Sequence of chain 1.B:
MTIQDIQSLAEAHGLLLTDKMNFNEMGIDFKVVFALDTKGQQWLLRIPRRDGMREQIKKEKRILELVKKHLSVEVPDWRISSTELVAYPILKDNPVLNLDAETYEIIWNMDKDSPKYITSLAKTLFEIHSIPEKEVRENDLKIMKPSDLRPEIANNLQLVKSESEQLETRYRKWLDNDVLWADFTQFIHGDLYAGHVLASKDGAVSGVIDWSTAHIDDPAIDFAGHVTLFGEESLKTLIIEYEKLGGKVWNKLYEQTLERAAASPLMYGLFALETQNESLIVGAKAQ

Binding-site contacts:
Ligand atom C8B contacts residue LEU195 of chain 1.B at 3.8 Å (hydrophobic).
Ligand atom C8B contacts residue ASP194 of chain 1.B at 4.2 Å.
Ligand atom C21 contacts residue GLN290 of chain 1.B at 3.1 Å.
Ligand atom C7B contacts residue GLY228 of chain 1.B at 3.6 Å.
Ligand atom C6A contacts residue PHE274 of chain 1.B at 3.6 Å (hydrophobic).
Ligand atom C7B contacts residue LEU195 of chain 1.B at 4.1 Å (hydrophobic).
Ligand atom C20 contacts residue LEU283 of chain 1.B at 3.4 Å (hydrophobic).
Ligand atom O5B contacts residue SER267 of chain 1.B at 2.4 Å (h-bond).
Ligand atom C1B contacts residue SER267 of chain 1.B at 3.2 Å.
Ligand atom C7B contacts residue ILE224 of chain 1.B at 3.6 Å (hydrophobic).
Ligand atom C7A contacts residue ASP194 of chain 1.B at 2.7 Å.
Ligand atom C2A contacts residue ASP194 of chain 1.B at 3.8 Å.
Ligand atom C6A contacts residue MET270 of chain 1.B at 3.8 Å (hydrophobic).
Ligand atom C7A contacts residue THR216 of chain 1.B at 3.7 Å.
Ligand atom C5B contacts residue SER267 of chain 1.B at 3.4 Å.
Ligand atom C6B contacts residue SER267 of chain 1.B at 3.7 Å.
Ligand atom C8A contacts residue ASP194 of chain 1.B at 4.0 Å.
Ligand atom O2A contacts residue ASP194 of chain 1.B at 3.2 Å (salt-bridge).
Ligand atom C21 contacts residue TYR271 of chain 1.B at 3.1 Å (hydrophobic).
Ligand atom O13 contacts residue TYR104 of chain 1.B at 3.7 Å.
Ligand atom C2B contacts residue GLY228 of chain 1.B at 4.1 Å.
Ligand atom C7B contacts residue ALA227 of chain 1.B at 4.1 Å (hydrophobic).
Ligand atom C16 contacts residue THR231 of chain 1.B at 4.1 Å.
Ligand atom C23 contacts residue TYR104 of chain 1.B at 3.7 Å (hydrophobic).
Ligand atom O12 contacts residue GLN290 of chain 1.B at 3.8 Å.
Ligand atom C16 contacts residue ILE106 of chain 1.B at 3.6 Å (hydrophobic).
Ligand atom C8 contacts residue TYR271 of chain 1.B at 3.1 Å (hydrophobic).
Ligand atom C23 contacts residue LEU99 of chain 1.B at 3.8 Å (hydrophobic).
Ligand atom C20 contacts residue TYR271 of chain 1.B at 2.5 Å (hydrophobic).
Ligand atom N10 contacts residue TYR271 of chain 1.B at 3.8 Å.
Ligand atom N3A contacts residue ASP194 of chain 1.B at 2.9 Å (salt-bridge).
Ligand atom C3A contacts residue ASP194 of chain 1.B at 3.2 Å.
Ligand atom C6 contacts residue TYR271 of chain 1.B at 4.2 Å (hydrophobic).
Ligand atom C6B contacts residue MET270 of chain 1.B at 3.2 Å (hydrophobic).
Ligand atom O1B contacts residue SER267 of chain 1.B at 4.1 Å.
Ligand atom C8B contacts residue TYR196 of chain 1.B at 3.4 Å (hydrophobic).
Ligand atom C15 contacts residue ILE106 of chain 1.B at 3.5 Å (hydrophobic).
Ligand atom C9 contacts residue TYR271 of chain 1.B at 3.4 Å (hydrophobic).
Ligand atom C16 contacts residue LEU232 of chain 1.B at 4.0 Å (hydrophobic).
Ligand atom C19 contacts residue TYR271 of chain 1.B at 2.9 Å (hydrophobic).

The protein below binds the small molecule below.
Small molecule (SMILES): CC[C@H]1OC(=O)[C@H](C)[C@@H](O[C@H]2C[C@@](C)(OC)[C@@H](O)[C@H](C)O2)[C@H](C)[C@@H](O[C@@H]2O[C@H](C)C[C@H](N(C)C)[C@H]2O)[C@](C)(O)C[C@@H](C)CN(C)[C@H](C)[C@@H](O)[C@]1(C)O